A small-molecule ligand and the protein it binds are described below.
Small molecule (SMILES): O=S(=O)(O)C[C@H]1O[C@](O)(CO)[C@@H](O)[C@@H]1O

Binding-site contacts:
Ligand atom C6 contacts residue PHE259 of chain 2.E at 3.6 Å (hydrophobic).
Ligand atom C2 contacts residue ARG75 of chain 2.E at 3.9 Å.
Ligand atom O6 contacts residue HIS196 of chain 2.E at 3.2 Å (h-bond).
Ligand atom C1 contacts residue ARG75 of chain 2.E at 3.6 Å.
Ligand atom C4 contacts residue HIS403 of chain 2.E at 3.5 Å.
Ligand atom C5 contacts residue TYR131 of chain 2.E at 3.9 Å (hydrophobic).
Ligand atom O7 contacts residue ARG258 of chain 2.E at 3.6 Å.
Ligand atom O7 contacts residue ASN192 of chain 2.E at 3.0 Å (h-bond).
Ligand atom O4 contacts residue HIS403 of chain 2.E at 3.0 Å (h-bond).
Ligand atom O6 contacts residue HIS403 of chain 2.E at 3.7 Å.
Ligand atom O3 contacts residue HIS403 of chain 2.E at 3.0 Å.
Ligand atom O1 contacts residue GLN382 of chain 2.E at 2.9 Å (h-bond).
Ligand atom O5 contacts residue TYR131 of chain 2.E at 2.5 Å (h-bond).
Ligand atom C3 contacts residue HIS403 of chain 2.E at 3.9 Å.
Ligand atom O4 contacts residue TYR131 of chain 2.E at 3.3 Å (h-bond).
Ligand atom O6 contacts residue GLU271 of chain 2.E at 2.9 Å (salt-bridge).
Ligand atom O3 contacts residue ASP400 of chain 2.E at 3.2 Å.
Ligand atom O4 contacts residue ARG75 of chain 2.E at 3.0 Å (salt-bridge).
Ligand atom C1 contacts residue TRP71 of chain 2.E at 3.9 Å (hydrophobic).
Ligand atom O6 contacts residue TRP336 of chain 2.E at 3.8 Å.
Ligand atom O5 contacts residue ASN192 of chain 2.E at 3.4 Å (h-bond).
Ligand atom C4 contacts residue TRP336 of chain 2.E at 3.5 Å (hydrophobic).
Ligand atom O1 contacts residue TRP336 of chain 2.E at 3.4 Å.
Ligand atom C5 contacts residue TRP336 of chain 2.E at 3.8 Å (hydrophobic).
Ligand atom O6 contacts residue MET195 of chain 2.E at 3.6 Å.
Ligand atom O2 contacts residue TRP71 of chain 2.E at 3.4 Å.
Ligand atom O8 contacts residue PHE259 of chain 2.E at 3.8 Å.
Ligand atom O8 contacts residue TRP395 of chain 2.E at 3.2 Å.
Ligand atom O5 contacts residue ARG75 of chain 2.E at 3.9 Å.
Ligand atom O5 contacts residue HIS196 of chain 2.E at 3.0 Å (h-bond).
Ligand atom C6 contacts residue TYR131 of chain 2.E at 3.6 Å (hydrophobic).
Ligand atom C3 contacts residue TYR131 of chain 2.E at 3.3 Å (hydrophobic).
Ligand atom O2 contacts residue ASP400 of chain 2.E at 3.5 Å.
Ligand atom O3 contacts residue ARG75 of chain 2.E at 2.8 Å (salt-bridge).
Ligand atom C6 contacts residue ARG258 of chain 2.E at 3.5 Å.
Ligand atom S1 contacts residue ARG75 of chain 2.E at 3.7 Å.
Ligand atom O8 contacts residue ARG258 of chain 2.E at 2.5 Å (salt-bridge).
Ligand atom O2 contacts residue GLN399 of chain 2.E at 2.8 Å (h-bond).
Ligand atom C2 contacts residue HIS403 of chain 2.E at 3.9 Å.
Ligand atom C1 contacts residue TRP395 of chain 2.E at 3.9 Å (hydrophobic).

Sequence of chain 2.E:
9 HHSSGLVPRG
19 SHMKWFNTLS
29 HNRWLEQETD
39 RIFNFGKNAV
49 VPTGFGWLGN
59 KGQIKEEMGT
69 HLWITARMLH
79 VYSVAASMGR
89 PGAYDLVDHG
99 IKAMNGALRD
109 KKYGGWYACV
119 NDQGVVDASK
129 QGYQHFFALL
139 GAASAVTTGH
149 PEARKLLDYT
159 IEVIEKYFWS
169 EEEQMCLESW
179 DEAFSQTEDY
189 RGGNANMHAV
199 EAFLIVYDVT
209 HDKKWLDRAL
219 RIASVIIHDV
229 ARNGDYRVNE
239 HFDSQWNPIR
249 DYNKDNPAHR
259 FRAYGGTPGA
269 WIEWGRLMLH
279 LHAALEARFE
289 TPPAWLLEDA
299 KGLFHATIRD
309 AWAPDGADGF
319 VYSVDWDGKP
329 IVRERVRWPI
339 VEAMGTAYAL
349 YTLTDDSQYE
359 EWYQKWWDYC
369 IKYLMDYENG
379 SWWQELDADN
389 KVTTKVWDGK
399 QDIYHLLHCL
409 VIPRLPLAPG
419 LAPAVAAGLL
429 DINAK